Binding-site contacts:
Ligand atom C3' contacts residue DA4 of chain 29.D at 3.3 Å.
Ligand atom C2' contacts residue DA4 of chain 29.D at 3.5 Å.
Ligand atom OP2 contacts residue DA4 of chain 29.D at 3.6 Å.
Ligand atom P contacts residue DA4 of chain 29.D at 3.2 Å.
Ligand atom OP1 contacts residue DA4 of chain 29.D at 2.2 Å.
Ligand atom O3' contacts residue DA4 of chain 29.D at 4.2 Å.
Ligand atom C4' contacts residue DA4 of chain 29.D at 4.3 Å.
Ligand atom O5' contacts residue DA4 of chain 29.D at 4.0 Å.
Ligand atom C5' contacts residue DA4 of chain 29.D at 4.0 Å.

This protein binds this small molecule.
Small molecule (SMILES): Nc1ccn([C@H]2C[C@H](O)[C@@H](COP(=O)(O)O)O2)c(=O)n1